Sequence of chain 1.A:
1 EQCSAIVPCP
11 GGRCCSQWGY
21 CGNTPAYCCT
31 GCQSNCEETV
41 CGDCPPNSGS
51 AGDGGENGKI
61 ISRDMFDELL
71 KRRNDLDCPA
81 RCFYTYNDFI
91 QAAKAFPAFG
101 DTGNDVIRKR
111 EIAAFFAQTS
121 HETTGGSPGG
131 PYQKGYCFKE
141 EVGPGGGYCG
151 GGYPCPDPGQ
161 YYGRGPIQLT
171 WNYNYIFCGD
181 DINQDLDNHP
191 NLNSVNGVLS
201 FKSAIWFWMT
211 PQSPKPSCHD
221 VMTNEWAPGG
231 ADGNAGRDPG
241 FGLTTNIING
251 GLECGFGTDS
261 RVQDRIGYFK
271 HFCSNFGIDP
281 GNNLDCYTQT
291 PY

Binding-site contacts:
Ligand atom N2 contacts residue ASN104 of chain 1.A at 3.0 Å (h-bond).
Ligand atom O4 contacts residue ASN224 of chain 1.A at 4.5 Å.
Ligand atom C7 contacts residue ASN224 of chain 1.A at 4.2 Å.
Ligand atom C5 contacts residue ILE107 of chain 1.A at 3.8 Å (hydrophobic).
Ligand atom C8 contacts residue ASN224 of chain 1.A at 3.9 Å.
Ligand atom C1 contacts residue ASN224 of chain 1.A at 3.9 Å.
Ligand atom C2 contacts residue ASN104 of chain 1.A at 2.5 Å.
Ligand atom C5 contacts residue ASN104 of chain 1.A at 3.6 Å.
Ligand atom C1 contacts residue ILE107 of chain 1.A at 3.9 Å (hydrophobic).
Ligand atom N2 contacts residue ASN224 of chain 1.A at 3.2 Å (h-bond).
Ligand atom C3 contacts residue ASN224 of chain 1.A at 4.1 Å.
Ligand atom C6 contacts residue ILE107 of chain 1.A at 3.8 Å (hydrophobic).
Ligand atom C1 contacts residue ASN104 of chain 1.A at 1.4 Å.
Ligand atom C8 contacts residue ASN104 of chain 1.A at 3.4 Å.
Ligand atom C3 contacts residue ASN104 of chain 1.A at 3.8 Å.
Ligand atom O6 contacts residue ASN224 of chain 1.A at 2.9 Å (h-bond).
Ligand atom O7 contacts residue ASN104 of chain 1.A at 4.4 Å.
Ligand atom C2 contacts residue ASN224 of chain 1.A at 3.9 Å.
Ligand atom C7 contacts residue ASN104 of chain 1.A at 3.4 Å.
Ligand atom O5 contacts residue ILE107 of chain 1.A at 3.5 Å.
Ligand atom C4 contacts residue ASN104 of chain 1.A at 4.2 Å.
Ligand atom O5 contacts residue ASN104 of chain 1.A at 2.3 Å (h-bond).
Ligand atom C6 contacts residue ASN224 of chain 1.A at 3.3 Å.

A small-molecule ligand and the protein it binds are described below.
Small molecule (SMILES): CC(=O)N[C@@H]1[C@@H](O[C@H]2[C@H](O[C@@H]3O[C@H](CO)[C@@H](O[C@@H]4O[C@H](CO)[C@@H](O)[C@H](O)[C@H]4NC(C)=O)[C@H](O)[C@H]3NC(C)=O)[C@@H](CO)OC[C@@H]2NC(C)=O)[C@H](O)[C@@H](CO)O[C@H]1O